Binding-site contacts:
Ligand atom P contacts residue GLY235 of chain 1.B at 3.4 Å.
Ligand atom C2 contacts residue SER173 of chain 1.B at 3.4 Å.
Ligand atom C1 contacts residue THR203 of chain 1.B at 4.3 Å.
Ligand atom O3P contacts residue THR234 of chain 1.B at 2.9 Å (h-bond).
Ligand atom O2 contacts residue ASN339 of chain 1.B at 3.7 Å.
Ligand atom C3 contacts residue SER172 of chain 1.B at 3.7 Å.
Ligand atom O3P contacts residue SER172 of chain 1.B at 2.7 Å (h-bond).
Ligand atom C1 contacts residue HIS200 of chain 1.B at 3.4 Å.
Ligand atom C3 contacts residue HIS200 of chain 1.B at 4.2 Å.
Ligand atom C3 contacts residue NAD1 of chain 1.H at 4.2 Å.
Ligand atom C3 contacts residue THR174 of chain 1.B at 4.2 Å.
Ligand atom O1P contacts residue SER172 of chain 1.B at 3.3 Å.
Ligand atom O2P contacts residue THR174 of chain 1.B at 2.6 Å (h-bond).
Ligand atom O4P contacts residue THR234 of chain 1.B at 4.2 Å.
Ligand atom P contacts residue THR174 of chain 1.B at 3.3 Å.
Ligand atom O2P contacts residue THR234 of chain 1.B at 2.8 Å (h-bond).
Ligand atom O2P contacts residue HIS200 of chain 1.B at 4.0 Å.
Ligand atom O3P contacts residue GLY235 of chain 1.B at 2.9 Å (h-bond).
Ligand atom O1P contacts residue THR174 of chain 1.B at 3.0 Å (h-bond).
Ligand atom O4P contacts residue SER172 of chain 1.B at 4.2 Å.
Ligand atom C2 contacts residue THR174 of chain 1.B at 4.2 Å.
Ligand atom O1 contacts residue NAD1 of chain 1.H at 3.7 Å.
Ligand atom C3 contacts residue SER173 of chain 1.B at 3.3 Å.
Ligand atom P contacts residue THR234 of chain 1.B at 3.3 Å.
Ligand atom C2 contacts residue NAD1 of chain 1.H at 4.2 Å.
Ligand atom P contacts residue SER172 of chain 1.B at 3.7 Å.
Ligand atom O1 contacts residue ARG257 of chain 1.B at 3.5 Å (salt-bridge).
Ligand atom O2 contacts residue NAD1 of chain 1.H at 2.9 Å (h-bond).
Ligand atom O2 contacts residue HIS200 of chain 1.B at 2.8 Å (h-bond).
Ligand atom O2 contacts residue SER173 of chain 1.B at 2.7 Å (h-bond).
Ligand atom O1 contacts residue THR203 of chain 1.B at 3.2 Å.
Ligand atom O3P contacts residue ALA236 of chain 1.B at 3.0 Å (h-bond).
Ligand atom O4P contacts residue GLY235 of chain 1.B at 3.2 Å (h-bond).
Ligand atom C1 contacts residue ARG257 of chain 1.B at 3.4 Å.
Ligand atom O2P contacts residue GLY235 of chain 1.B at 4.0 Å.
Ligand atom O2P contacts residue THR198 of chain 1.B at 4.4 Å.
Ligand atom C2 contacts residue HIS200 of chain 1.B at 2.9 Å.
Ligand atom O1 contacts residue HIS200 of chain 1.B at 3.5 Å.
Ligand atom O3P contacts residue THR174 of chain 1.B at 3.3 Å.
Ligand atom O1P contacts residue SER173 of chain 1.B at 3.5 Å (h-bond).

This small molecule binds to this protein.
Small molecule (SMILES): O=C[C@H](O)COP(=O)(O)O

Sequence of chain 1.B:
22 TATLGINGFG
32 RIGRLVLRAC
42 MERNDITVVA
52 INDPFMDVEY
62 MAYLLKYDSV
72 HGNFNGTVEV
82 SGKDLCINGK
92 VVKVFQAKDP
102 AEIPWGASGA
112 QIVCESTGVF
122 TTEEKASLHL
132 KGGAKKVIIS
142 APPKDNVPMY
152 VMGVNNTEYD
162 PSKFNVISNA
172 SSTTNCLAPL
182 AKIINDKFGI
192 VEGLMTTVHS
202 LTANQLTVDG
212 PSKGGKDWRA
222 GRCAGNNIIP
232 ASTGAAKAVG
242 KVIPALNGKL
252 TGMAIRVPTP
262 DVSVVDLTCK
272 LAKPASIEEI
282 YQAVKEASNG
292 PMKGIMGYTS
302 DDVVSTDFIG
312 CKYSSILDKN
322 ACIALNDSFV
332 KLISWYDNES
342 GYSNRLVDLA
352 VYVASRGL